The protein below binds the small molecule below.
Small molecule (SMILES): O=P(O)(O)COc1cccc2c1-c1ncsc1C2

Binding-site contacts:
Ligand atom P1 contacts residue TYR113 of chain 1.C at 3.6 Å.
Ligand atom O2 contacts residue LYS112 of chain 1.C at 2.7 Å (salt-bridge).
Ligand atom C11 contacts residue ALA24 of chain 1.C at 3.7 Å (hydrophobic).
Ligand atom C15 contacts residue LEU30 of chain 1.C at 3.6 Å (hydrophobic).
Ligand atom O4 contacts residue LEU30 of chain 1.C at 3.0 Å (h-bond).
Ligand atom O2 contacts residue THR27 of chain 1.C at 2.8 Å (h-bond).
Ligand atom O6 contacts residue ALA24 of chain 1.C at 3.9 Å.
Ligand atom C17 contacts residue THR31 of chain 1.C at 3.1 Å.
Ligand atom O3 contacts residue GLY26 of chain 1.C at 3.8 Å.
Ligand atom C5 contacts residue TYR113 of chain 1.C at 3.9 Å (hydrophobic).
Ligand atom S16 contacts residue VAL17 of chain 1.C at 3.7 Å.
Ligand atom C13 contacts residue MET177 of chain 1.C at 3.7 Å (hydrophobic).
Ligand atom C8 contacts residue ALA24 of chain 1.C at 3.7 Å (hydrophobic).
Ligand atom C14 contacts residue MET177 of chain 1.C at 3.9 Å (hydrophobic).
Ligand atom S16 contacts residue GLU20 of chain 1.C at 3.8 Å.
Ligand atom O3 contacts residue THR27 of chain 1.C at 3.3 Å (h-bond).
Ligand atom P1 contacts residue THR27 of chain 1.C at 3.7 Å.
Ligand atom O3 contacts residue GLU29 of chain 1.C at 3.2 Å (salt-bridge).
Ligand atom C12 contacts residue ALA24 of chain 1.C at 3.4 Å (hydrophobic).
Ligand atom C7 contacts residue ALA24 of chain 1.C at 3.4 Å (hydrophobic).
Ligand atom S16 contacts residue MET177 of chain 1.C at 3.8 Å.
Ligand atom O2 contacts residue GLY28 of chain 1.C at 3.8 Å.
Ligand atom O3 contacts residue GLY28 of chain 1.C at 2.4 Å (h-bond).
Ligand atom C14 contacts residue LEU30 of chain 1.C at 3.9 Å (hydrophobic).
Ligand atom O4 contacts residue TYR113 of chain 1.C at 2.5 Å (h-bond).
Ligand atom C17 contacts residue VAL17 of chain 1.C at 3.7 Å (hydrophobic).
Ligand atom N18 contacts residue LEU30 of chain 1.C at 3.5 Å.
Ligand atom O4 contacts residue GLU29 of chain 1.C at 3.7 Å.
Ligand atom C17 contacts residue GLY21 of chain 1.C at 3.5 Å.
Ligand atom P1 contacts residue GLU29 of chain 1.C at 4.0 Å.
Ligand atom N18 contacts residue THR31 of chain 1.C at 3.5 Å (h-bond).
Ligand atom S16 contacts residue GLY21 of chain 1.C at 3.8 Å.
Ligand atom C15 contacts residue GLY21 of chain 1.C at 3.8 Å.
Ligand atom O2 contacts residue GLY26 of chain 1.C at 3.6 Å.
Ligand atom C8 contacts residue LEU30 of chain 1.C at 3.8 Å (hydrophobic).
Ligand atom O4 contacts residue LYS112 of chain 1.C at 3.7 Å.
Ligand atom O4 contacts residue THR27 of chain 1.C at 3.9 Å.
Ligand atom P1 contacts residue GLY28 of chain 1.C at 3.6 Å.
Ligand atom P1 contacts residue LYS112 of chain 1.C at 3.9 Å.
Ligand atom N18 contacts residue GLY21 of chain 1.C at 3.5 Å.

Sequence of chain 1.C:
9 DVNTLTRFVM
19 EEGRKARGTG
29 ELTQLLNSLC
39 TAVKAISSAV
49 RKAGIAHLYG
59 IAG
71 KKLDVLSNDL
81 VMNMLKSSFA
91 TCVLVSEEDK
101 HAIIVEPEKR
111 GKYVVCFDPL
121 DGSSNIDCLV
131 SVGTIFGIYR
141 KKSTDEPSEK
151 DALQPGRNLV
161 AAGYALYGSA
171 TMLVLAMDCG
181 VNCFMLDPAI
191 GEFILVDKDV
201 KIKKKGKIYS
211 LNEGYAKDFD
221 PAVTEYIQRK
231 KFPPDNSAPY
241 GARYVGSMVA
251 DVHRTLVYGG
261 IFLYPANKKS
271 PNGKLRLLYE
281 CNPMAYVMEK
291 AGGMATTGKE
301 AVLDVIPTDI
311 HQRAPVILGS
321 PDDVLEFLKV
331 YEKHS